A small-molecule ligand and the protein it binds are described below.
Small molecule (SMILES): CC(=O)N[C@@H]1[C@@H](O)[C@H](O)[C@@H](CO)O[C@H]1O

Sequence of chain 1.B:
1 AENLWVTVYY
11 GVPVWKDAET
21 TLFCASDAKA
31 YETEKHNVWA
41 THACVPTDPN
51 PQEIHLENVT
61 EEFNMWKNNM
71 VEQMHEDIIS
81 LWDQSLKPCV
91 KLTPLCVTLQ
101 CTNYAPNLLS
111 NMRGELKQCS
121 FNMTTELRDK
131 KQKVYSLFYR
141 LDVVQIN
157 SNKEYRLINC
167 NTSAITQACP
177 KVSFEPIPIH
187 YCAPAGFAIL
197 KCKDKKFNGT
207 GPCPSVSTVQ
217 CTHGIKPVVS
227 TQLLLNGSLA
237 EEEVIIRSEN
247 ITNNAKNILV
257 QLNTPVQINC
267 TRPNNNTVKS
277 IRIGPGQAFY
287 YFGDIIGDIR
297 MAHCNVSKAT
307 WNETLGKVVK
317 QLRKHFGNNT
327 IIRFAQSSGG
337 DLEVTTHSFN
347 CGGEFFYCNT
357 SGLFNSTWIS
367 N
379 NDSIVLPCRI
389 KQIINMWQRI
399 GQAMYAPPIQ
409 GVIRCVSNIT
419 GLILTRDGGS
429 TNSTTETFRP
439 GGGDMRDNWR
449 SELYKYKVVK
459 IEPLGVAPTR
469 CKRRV

Binding-site contacts:
Ligand atom C8 contacts residue SER120 of chain 1.B at 4.5 Å.
Ligand atom C8 contacts residue GLN100 of chain 1.B at 3.5 Å.
Ligand atom C2 contacts residue ASN122 of chain 1.B at 2.5 Å.
Ligand atom C7 contacts residue ASN122 of chain 1.B at 3.2 Å.
Ligand atom N2 contacts residue ASN122 of chain 1.B at 2.9 Å (h-bond).
Ligand atom C1 contacts residue LYS131 of chain 1.B at 4.5 Å.
Ligand atom O5 contacts residue LYS131 of chain 1.B at 3.4 Å (salt-bridge).
Ligand atom C4 contacts residue ASN122 of chain 1.B at 4.2 Å.
Ligand atom O7 contacts residue ASN122 of chain 1.B at 3.2 Å (h-bond).
Ligand atom O5 contacts residue ASN122 of chain 1.B at 2.4 Å (h-bond).
Ligand atom C6 contacts residue LYS131 of chain 1.B at 3.7 Å.
Ligand atom C5 contacts residue ASN122 of chain 1.B at 3.7 Å.
Ligand atom C7 contacts residue GLN100 of chain 1.B at 4.4 Å.
Ligand atom C5 contacts residue LYS131 of chain 1.B at 4.2 Å.
Ligand atom C1 contacts residue ASN122 of chain 1.B at 1.4 Å.
Ligand atom C8 contacts residue PHE121 of chain 1.B at 3.8 Å (hydrophobic).
Ligand atom C3 contacts residue ASN122 of chain 1.B at 3.8 Å.
Ligand atom C8 contacts residue ASN122 of chain 1.B at 4.2 Å.